Binding-site contacts:
Ligand atom OXT contacts residue GLU301 of chain 1.A at 2.6 Å (salt-bridge).
Ligand atom N contacts residue GLU123 of chain 1.A at 2.7 Å (salt-bridge).
Ligand atom N contacts residue GLU267 of chain 1.A at 2.9 Å (salt-bridge).
Ligand atom O contacts residue ZN1 of chain 1.C at 2.4 Å.
Ligand atom CA contacts residue GLU267 of chain 1.A at 3.2 Å.
Ligand atom NH2 contacts residue GLU123 of chain 1.A at 3.6 Å.
Ligand atom CA contacts residue GLU123 of chain 1.A at 3.9 Å.
Ligand atom NH1 contacts residue TYR379 of chain 1.A at 3.9 Å.
Ligand atom N contacts residue ZN1 of chain 1.C at 3.9 Å.
Ligand atom C contacts residue GLU301 of chain 1.A at 3.7 Å.
Ligand atom CB contacts residue TYR384 of chain 1.A at 3.8 Å (hydrophobic).
Ligand atom CA contacts residue MET266 of chain 1.A at 3.9 Å (hydrophobic).
Ligand atom OXT contacts residue ZN1 of chain 1.C at 2.6 Å.
Ligand atom OXT contacts residue ALA265 of chain 1.A at 3.6 Å.
Ligand atom C contacts residue GLU323 of chain 1.A at 3.7 Å.
Ligand atom O contacts residue HIS300 of chain 1.A at 3.4 Å (h-bond).
Ligand atom C contacts residue HIS300 of chain 1.A at 3.8 Å.
Ligand atom N contacts residue GLU323 of chain 1.A at 3.1 Å (salt-bridge).
Ligand atom C contacts residue ALA265 of chain 1.A at 3.6 Å (hydrophobic).
Ligand atom CA contacts residue ZN1 of chain 1.C at 3.8 Å.
Ligand atom OXT contacts residue HIS304 of chain 1.A at 3.6 Å.
Ligand atom N contacts residue MET266 of chain 1.A at 3.8 Å.
Ligand atom CG contacts residue GLU123 of chain 1.A at 3.6 Å.
Ligand atom C contacts residue TYR384 of chain 1.A at 3.7 Å (hydrophobic).
Ligand atom CB contacts residue ALA265 of chain 1.A at 3.2 Å (hydrophobic).
Ligand atom C contacts residue ZN1 of chain 1.C at 2.6 Å.
Ligand atom NE contacts residue GLU123 of chain 1.A at 3.6 Å.
Ligand atom CZ contacts residue TYR379 of chain 1.A at 3.9 Å (hydrophobic).
Ligand atom OXT contacts residue HIS300 of chain 1.A at 3.2 Å (h-bond).
Ligand atom OXT contacts residue GLU267 of chain 1.A at 3.5 Å (salt-bridge).
Ligand atom C contacts residue GLU267 of chain 1.A at 3.6 Å.
Ligand atom O contacts residue TYR384 of chain 1.A at 2.7 Å (h-bond).
Ligand atom CG contacts residue MET266 of chain 1.A at 3.9 Å (hydrophobic).
Ligand atom NE contacts residue TYR379 of chain 1.A at 3.9 Å.
Ligand atom CA contacts residue ALA265 of chain 1.A at 3.3 Å (hydrophobic).
Ligand atom N contacts residue LYS322 of chain 1.A at 3.4 Å (salt-bridge).
Ligand atom CD contacts residue PRO263 of chain 1.A at 3.3 Å (hydrophobic).
Ligand atom O contacts residue GLU323 of chain 1.A at 3.1 Å (salt-bridge).
Ligand atom CZ contacts residue GLU376 of chain 1.A at 3.5 Å.
Ligand atom NH2 contacts residue GLU376 of chain 1.A at 2.3 Å (salt-bridge).

This small molecule binds to this protein.
Small molecule (SMILES): NC(=[NH2+])NCCC[C@H](N)C(=O)O

Sequence of chain 1.A:
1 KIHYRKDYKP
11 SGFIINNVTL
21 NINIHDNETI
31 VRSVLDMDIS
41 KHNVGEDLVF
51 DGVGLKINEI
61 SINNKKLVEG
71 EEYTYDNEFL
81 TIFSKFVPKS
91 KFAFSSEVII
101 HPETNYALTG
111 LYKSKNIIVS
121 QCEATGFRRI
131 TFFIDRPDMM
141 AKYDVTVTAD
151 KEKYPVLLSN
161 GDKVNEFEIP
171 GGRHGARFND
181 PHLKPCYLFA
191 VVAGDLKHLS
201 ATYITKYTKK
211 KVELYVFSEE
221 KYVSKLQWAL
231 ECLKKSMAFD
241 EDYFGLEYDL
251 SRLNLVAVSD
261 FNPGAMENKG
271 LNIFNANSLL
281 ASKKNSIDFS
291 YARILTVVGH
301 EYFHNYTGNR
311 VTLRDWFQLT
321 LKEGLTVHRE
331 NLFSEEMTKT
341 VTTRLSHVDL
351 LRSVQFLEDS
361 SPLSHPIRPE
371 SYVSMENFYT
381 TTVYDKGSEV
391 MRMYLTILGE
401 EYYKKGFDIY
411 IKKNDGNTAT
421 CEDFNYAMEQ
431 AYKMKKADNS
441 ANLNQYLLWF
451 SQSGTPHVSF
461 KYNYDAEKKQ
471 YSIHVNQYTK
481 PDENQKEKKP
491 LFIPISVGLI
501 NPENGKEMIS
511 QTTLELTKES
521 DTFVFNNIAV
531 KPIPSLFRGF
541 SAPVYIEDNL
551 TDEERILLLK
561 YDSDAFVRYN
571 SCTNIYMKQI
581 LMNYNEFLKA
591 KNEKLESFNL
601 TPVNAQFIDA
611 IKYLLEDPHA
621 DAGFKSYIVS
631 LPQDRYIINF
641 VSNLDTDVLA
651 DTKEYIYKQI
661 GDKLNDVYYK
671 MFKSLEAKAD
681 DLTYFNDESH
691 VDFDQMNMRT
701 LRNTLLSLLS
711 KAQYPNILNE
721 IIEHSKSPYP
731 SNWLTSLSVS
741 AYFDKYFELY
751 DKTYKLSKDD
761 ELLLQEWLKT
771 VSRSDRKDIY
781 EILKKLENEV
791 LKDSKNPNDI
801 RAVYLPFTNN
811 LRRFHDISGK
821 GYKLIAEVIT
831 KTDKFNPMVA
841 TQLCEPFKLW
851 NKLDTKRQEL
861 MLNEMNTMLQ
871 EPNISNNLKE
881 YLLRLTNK